Sequence of chain 1.C:
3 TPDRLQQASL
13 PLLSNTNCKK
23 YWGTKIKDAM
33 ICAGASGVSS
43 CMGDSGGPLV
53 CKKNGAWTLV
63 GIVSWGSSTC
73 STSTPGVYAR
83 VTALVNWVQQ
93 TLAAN

This protein binds this small molecule.
Small molecule (SMILES): N[C@@H](Cc1c[nH]c2ccccc12)C(=O)O

Sequence of chain 1.D:
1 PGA

Binding-site contacts:
Ligand atom C contacts residue TYR80 of chain 1.C at 3.6 Å (hydrophobic).
Ligand atom O contacts residue VAL79 of chain 1.C at 2.9 Å (h-bond).
Ligand atom CH2 contacts residue MET44 of chain 1.C at 3.0 Å (hydrophobic).
Ligand atom CD1 contacts residue ALA3 of chain 1.D at 3.0 Å (hydrophobic).
Ligand atom CH2 contacts residue CYS72 of chain 1.C at 3.2 Å (hydrophobic).
Ligand atom NE1 contacts residue ALA3 of chain 1.D at 2.6 Å (h-bond).
Ligand atom CZ3 contacts residue CYS72 of chain 1.C at 3.5 Å (hydrophobic).
Ligand atom CH2 contacts residue SER69 of chain 1.C at 2.9 Å.
Ligand atom OXT contacts residue GLY78 of chain 1.C at 3.0 Å.
Ligand atom CD1 contacts residue SER66 of chain 1.C at 3.2 Å.
Ligand atom C contacts residue ACE1 of chain 1.E at 3.1 Å.
Ligand atom CE3 contacts residue GLY68 of chain 1.C at 3.6 Å.
Ligand atom O contacts residue TYR80 of chain 1.C at 3.4 Å.
Ligand atom N contacts residue TRP67 of chain 1.C at 3.1 Å (h-bond).
Ligand atom NE1 contacts residue SER47 of chain 1.C at 3.4 Å (h-bond).
Ligand atom OXT contacts residue ACE1 of chain 1.E at 2.7 Å (h-bond).
Ligand atom CA contacts residue SER42 of chain 1.C at 3.4 Å.
Ligand atom CB contacts residue TRP67 of chain 1.C at 3.2 Å (hydrophobic).
Ligand atom CA contacts residue TRP67 of chain 1.C at 3.6 Å (hydrophobic).
Ligand atom CZ2 contacts residue MET44 of chain 1.C at 2.7 Å (hydrophobic).
Ligand atom CE3 contacts residue ACE1 of chain 1.E at 3.1 Å.
Ligand atom OXT contacts residue VAL79 of chain 1.C at 3.3 Å (h-bond).
Ligand atom C contacts residue SER42 of chain 1.C at 3.5 Å.
Ligand atom C contacts residue VAL79 of chain 1.C at 3.6 Å (hydrophobic).
Ligand atom OXT contacts residue TYR80 of chain 1.C at 3.0 Å.
Ligand atom O contacts residue SER66 of chain 1.C at 3.2 Å (h-bond).
Ligand atom CD1 contacts residue SER47 of chain 1.C at 2.9 Å.
Ligand atom C contacts residue VAL65 of chain 1.C at 3.6 Å (hydrophobic).
Ligand atom O contacts residue VAL65 of chain 1.C at 3.1 Å.
Ligand atom CZ2 contacts residue ALA3 of chain 1.D at 3.6 Å (hydrophobic).
Ligand atom CE2 contacts residue MET44 of chain 1.C at 3.6 Å (hydrophobic).
Ligand atom CE3 contacts residue SER42 of chain 1.C at 3.4 Å.
Ligand atom N contacts residue ACE1 of chain 1.E at 1.3 Å.
Ligand atom CA contacts residue ACE1 of chain 1.E at 2.5 Å.
Ligand atom CE2 contacts residue ALA3 of chain 1.D at 3.5 Å (hydrophobic).
Ligand atom CG contacts residue TRP67 of chain 1.C at 3.5 Å (hydrophobic).
Ligand atom CZ3 contacts residue SER69 of chain 1.C at 2.7 Å.
Ligand atom CB contacts residue VAL65 of chain 1.C at 3.4 Å (hydrophobic).
Ligand atom CB contacts residue SER66 of chain 1.C at 3.5 Å.
Ligand atom N contacts residue GLY78 of chain 1.C at 3.6 Å.